Binding-site contacts:
Ligand atom C18 contacts residue GLU162 of chain 1.B at 3.9 Å.
Ligand atom C29 contacts residue VAL260 of chain 1.B at 3.8 Å (hydrophobic).
Ligand atom N10 contacts residue SER158 of chain 1.B at 3.1 Å (h-bond).
Ligand atom C18 contacts residue VAL161 of chain 1.B at 3.9 Å (hydrophobic).
Ligand atom CL28 contacts residue LEU198 of chain 1.B at 3.7 Å.
Ligand atom C7 contacts residue VAL121 of chain 1.B at 3.9 Å (hydrophobic).
Ligand atom C17 contacts residue TYR117 of chain 1.B at 3.5 Å (hydrophobic).
Ligand atom O22 contacts residue PHE205 of chain 1.B at 3.6 Å.
Ligand atom C3 contacts residue GLY253 of chain 1.B at 3.8 Å.
Ligand atom C6 contacts residue PHE154 of chain 1.B at 3.4 Å (hydrophobic).
Ligand atom C4 contacts residue ALA255 of chain 1.B at 3.6 Å (hydrophobic).
Ligand atom C11 contacts residue SER158 of chain 1.B at 3.7 Å.
Ligand atom CL28 contacts residue ALA201 of chain 1.B at 3.9 Å.
Ligand atom CL28 contacts residue VAL260 of chain 1.B at 3.6 Å.
Ligand atom C25 contacts residue VAL260 of chain 1.B at 3.6 Å (hydrophobic).
Ligand atom C13 contacts residue HIS337 of chain 1.B at 3.6 Å.
Ligand atom C24 contacts residue ARG334 of chain 1.B at 3.6 Å.
Ligand atom C4 contacts residue PHE154 of chain 1.B at 3.9 Å (hydrophobic).
Ligand atom C3 contacts residue SER254 of chain 1.B at 3.6 Å.
Ligand atom C17 contacts residue SER158 of chain 1.B at 3.9 Å.
Ligand atom C26 contacts residue VAL260 of chain 1.B at 3.7 Å (hydrophobic).
Ligand atom C30 contacts residue SER158 of chain 1.B at 3.8 Å.
Ligand atom O9 contacts residue PHE154 of chain 1.B at 3.9 Å.
Ligand atom C27 contacts residue LEU333 of chain 1.B at 3.8 Å (hydrophobic).
Ligand atom C7 contacts residue TYR117 of chain 1.B at 3.7 Å (hydrophobic).
Ligand atom C14 contacts residue HIS337 of chain 1.B at 3.7 Å.
Ligand atom C7 contacts residue PHE154 of chain 1.B at 3.8 Å (hydrophobic).
Ligand atom CL1 contacts residue GLY253 of chain 1.B at 3.8 Å.
Ligand atom C5 contacts residue PHE154 of chain 1.B at 3.4 Å (hydrophobic).
Ligand atom C4 contacts residue SER254 of chain 1.B at 3.9 Å.
Ligand atom CL1 contacts residue CYS120 of chain 1.B at 3.3 Å.
Ligand atom C12 contacts residue PHE205 of chain 1.B at 3.8 Å (hydrophobic).
Ligand atom N10 contacts residue PHE154 of chain 1.B at 3.6 Å.
Ligand atom C14 contacts residue PHE205 of chain 1.B at 3.8 Å (hydrophobic).
Ligand atom C27 contacts residue VAL260 of chain 1.B at 3.4 Å (hydrophobic).
Ligand atom C8 contacts residue PHE154 of chain 1.B at 3.4 Å (hydrophobic).
Ligand atom O9 contacts residue ALA255 of chain 1.B at 3.4 Å.
Ligand atom C13 contacts residue PHE205 of chain 1.B at 3.5 Å (hydrophobic).
Ligand atom C6 contacts residue SER158 of chain 1.B at 3.9 Å.
Ligand atom C6 contacts residue TYR117 of chain 1.B at 3.8 Å (hydrophobic).

Sequence of chain 1.B:
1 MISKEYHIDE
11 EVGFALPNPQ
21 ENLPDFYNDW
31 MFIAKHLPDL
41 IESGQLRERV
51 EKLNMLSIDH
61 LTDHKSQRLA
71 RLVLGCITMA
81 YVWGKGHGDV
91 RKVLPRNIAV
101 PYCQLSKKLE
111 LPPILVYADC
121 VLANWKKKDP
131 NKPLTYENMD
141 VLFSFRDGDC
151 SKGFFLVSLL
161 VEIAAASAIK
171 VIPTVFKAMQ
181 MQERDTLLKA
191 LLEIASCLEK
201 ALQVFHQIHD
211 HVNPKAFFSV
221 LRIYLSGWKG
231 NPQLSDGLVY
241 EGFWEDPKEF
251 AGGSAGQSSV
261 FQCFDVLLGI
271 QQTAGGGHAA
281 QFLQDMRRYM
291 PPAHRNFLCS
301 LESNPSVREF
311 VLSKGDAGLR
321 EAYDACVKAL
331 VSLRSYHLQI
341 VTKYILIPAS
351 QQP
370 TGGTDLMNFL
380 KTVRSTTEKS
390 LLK

This small molecule binds to this protein.
Small molecule (SMILES): O=C(NCc1ccc2c(c1)CCCN2C(=O)c1cccc(Cl)c1)c1ccc(Cl)cc1